Binding-site contacts:
Ligand atom C15 contacts residue ARG202 of chain 1.B at 3.8 Å.
Ligand atom C2 contacts residue HIS248 of chain 1.B at 3.4 Å.
Ligand atom O1A contacts residue LYS294 of chain 1.B at 3.6 Å.
Ligand atom C8 contacts residue GLY250 of chain 1.B at 3.5 Å.
Ligand atom O1 contacts residue ED41 of chain 1.E at 3.7 Å.
Ligand atom C12 contacts residue CYS254 of chain 1.B at 3.9 Å (hydrophobic).
Ligand atom PB contacts residue TYR300 of chain 1.B at 3.5 Å.
Ligand atom C14 contacts residue TYR205 of chain 1.B at 4.0 Å (hydrophobic).
Ligand atom C8 contacts residue ED41 of chain 1.E at 3.4 Å.
Ligand atom O1B contacts residue HIS248 of chain 1.B at 2.9 Å (h-bond).
Ligand atom C5 contacts residue TYR251 of chain 1.B at 3.8 Å (hydrophobic).
Ligand atom C11 contacts residue TRP303 of chain 1.B at 4.0 Å (hydrophobic).
Ligand atom O1B contacts residue TYR300 of chain 1.B at 3.8 Å.
Ligand atom C7 contacts residue GLY250 of chain 1.B at 4.0 Å.
Ligand atom O2B contacts residue ARG291 of chain 1.B at 3.9 Å.
Ligand atom C1 contacts residue HIS248 of chain 1.B at 3.6 Å.
Ligand atom C9 contacts residue ARG202 of chain 1.B at 4.0 Å.
Ligand atom C14 contacts residue CYS254 of chain 1.B at 4.0 Å (hydrophobic).
Ligand atom C7 contacts residue ED41 of chain 1.E at 3.5 Å.
Ligand atom C10 contacts residue GLY250 of chain 1.B at 3.7 Å.
Ligand atom O3A contacts residue ED41 of chain 1.E at 3.1 Å.
Ligand atom C10 contacts residue TRP303 of chain 1.B at 3.8 Å (hydrophobic).
Ligand atom C9 contacts residue GLY250 of chain 1.B at 3.7 Å.
Ligand atom PA contacts residue ED41 of chain 1.E at 3.8 Å.
Ligand atom O3B contacts residue TYR300 of chain 1.B at 2.7 Å (h-bond).
Ligand atom O1A contacts residue ARG291 of chain 1.B at 2.7 Å (salt-bridge).
Ligand atom C6 contacts residue HIS248 of chain 1.B at 3.9 Å.
Ligand atom O2B contacts residue LYS294 of chain 1.B at 2.7 Å (salt-bridge).
Ligand atom C15 contacts residue TRP102 of chain 1.B at 3.9 Å (hydrophobic).
Ligand atom C6 contacts residue ED41 of chain 1.E at 3.7 Å.
Ligand atom C2 contacts residue ED41 of chain 1.E at 4.0 Å.
Ligand atom O3A contacts residue TYR300 of chain 1.B at 3.6 Å.
Ligand atom C11 contacts residue ED41 of chain 1.E at 3.8 Å.
Ligand atom C12 contacts residue TRP303 of chain 1.B at 3.6 Å (hydrophobic).
Ligand atom C10 contacts residue TYR361 of chain 1.B at 4.0 Å (hydrophobic).
Ligand atom C15 contacts residue ED41 of chain 1.E at 3.6 Å.
Ligand atom C5 contacts residue ED41 of chain 1.E at 4.0 Å.
Ligand atom O1B contacts residue ARG291 of chain 1.B at 2.8 Å (salt-bridge).
Ligand atom O2A contacts residue ED41 of chain 1.E at 4.0 Å.
Ligand atom C10 contacts residue ED41 of chain 1.E at 3.3 Å.

Sequence of chain 1.B:
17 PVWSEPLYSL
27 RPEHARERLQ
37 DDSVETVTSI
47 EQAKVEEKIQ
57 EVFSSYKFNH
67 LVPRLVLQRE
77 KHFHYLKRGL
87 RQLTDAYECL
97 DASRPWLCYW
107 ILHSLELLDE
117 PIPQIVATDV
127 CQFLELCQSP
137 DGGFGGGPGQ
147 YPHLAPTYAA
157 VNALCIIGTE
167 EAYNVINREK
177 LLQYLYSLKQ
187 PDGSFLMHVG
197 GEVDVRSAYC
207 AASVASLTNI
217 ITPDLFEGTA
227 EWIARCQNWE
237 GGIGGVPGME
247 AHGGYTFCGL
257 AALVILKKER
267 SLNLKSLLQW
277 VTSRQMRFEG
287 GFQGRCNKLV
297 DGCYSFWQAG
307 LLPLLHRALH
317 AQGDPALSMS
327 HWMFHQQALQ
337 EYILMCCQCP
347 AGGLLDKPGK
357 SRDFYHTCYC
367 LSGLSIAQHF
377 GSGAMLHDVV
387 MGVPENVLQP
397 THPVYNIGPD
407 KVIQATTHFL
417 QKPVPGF

This protein binds this small molecule.
Small molecule (SMILES): CC(C)=CCC/C(C)=C/CC/C(C)=C/CO[P](=O)(O)OP(=O)(O)O